The small molecule below binds the protein below.
Small molecule (SMILES): CC[C@H](C)[C@H](NC(=O)[C@@H](N)[C@@H](C)O)C(=O)N[C@@H](COP(=O)(O)O)C(=O)N[C@@H](C)C(=O)N1CCC[C@H]1C(=O)N[C@H](C=O)C(C)C

Binding-site contacts:
Ligand atom CA contacts residue ASN180 of chain 2.G at 3.7 Å.
Ligand atom O2P contacts residue ARG61 of chain 2.G at 2.8 Å (salt-bridge).
Ligand atom O2P contacts residue TYR135 of chain 2.G at 3.8 Å.
Ligand atom O1P contacts residue ARG134 of chain 2.G at 2.9 Å (salt-bridge).
Ligand atom P contacts residue ARG61 of chain 2.G at 3.5 Å.
Ligand atom C contacts residue ASN231 of chain 2.G at 3.9 Å.
Ligand atom O contacts residue ASN231 of chain 2.G at 3.1 Å (h-bond).
Ligand atom CB contacts residue VAL51 of chain 2.G at 3.9 Å (hydrophobic).
Ligand atom O3P contacts residue ARG134 of chain 2.G at 2.7 Å (salt-bridge).
Ligand atom CB contacts residue GLY176 of chain 2.G at 3.9 Å.
Ligand atom O3P contacts residue ARG61 of chain 2.G at 2.9 Å (salt-bridge).
Ligand atom O contacts residue LEU179 of chain 2.G at 3.7 Å.
Ligand atom CA contacts residue LEU234 of chain 2.G at 4.0 Å (hydrophobic).
Ligand atom C contacts residue LEU179 of chain 2.G at 3.6 Å (hydrophobic).
Ligand atom CG2 contacts residue LEU227 of chain 2.G at 3.7 Å (hydrophobic).
Ligand atom CB contacts residue ASN180 of chain 2.G at 3.4 Å.
Ligand atom O contacts residue VAL183 of chain 2.G at 3.4 Å.
Ligand atom O3P contacts residue TYR135 of chain 2.G at 3.9 Å.
Ligand atom CG2 contacts residue TRP235 of chain 2.G at 3.6 Å (hydrophobic).
Ligand atom CG2 contacts residue ASN231 of chain 2.G at 3.6 Å.
Ligand atom O1P contacts residue TYR135 of chain 2.G at 2.5 Å (h-bond).
Ligand atom N contacts residue LEU179 of chain 2.G at 3.3 Å.
Ligand atom CA contacts residue LEU179 of chain 2.G at 3.6 Å (hydrophobic).
Ligand atom OG1 contacts residue VAL183 of chain 2.G at 3.9 Å.
Ligand atom CB contacts residue ASN231 of chain 2.G at 3.9 Å.
Ligand atom CG2 contacts residue GLU187 of chain 2.G at 3.3 Å.
Ligand atom P contacts residue TYR135 of chain 2.G at 3.6 Å.
Ligand atom C contacts residue ASN180 of chain 2.G at 3.7 Å.
Ligand atom N contacts residue ASN231 of chain 2.G at 3.1 Å (h-bond).
Ligand atom P contacts residue ARG134 of chain 2.G at 3.7 Å.
Ligand atom O2P contacts residue LYS54 of chain 2.G at 2.9 Å (salt-bridge).
Ligand atom CB contacts residue ASN180 of chain 2.G at 3.5 Å.
Ligand atom CA contacts residue ASN231 of chain 2.G at 4.0 Å.
Ligand atom CA contacts residue ASN231 of chain 2.G at 3.8 Å.
Ligand atom CD contacts residue LEU227 of chain 2.G at 3.8 Å (hydrophobic).
Ligand atom CB contacts residue ASN231 of chain 2.G at 3.8 Å.
Ligand atom CB contacts residue TRP235 of chain 2.G at 3.8 Å (hydrophobic).
Ligand atom CA contacts residue ASN180 of chain 2.G at 3.6 Å.
Ligand atom O1P contacts residue LYS54 of chain 2.G at 3.7 Å.
Ligand atom N contacts residue ASN180 of chain 2.G at 2.8 Å (h-bond).

Sequence of chain 2.G:
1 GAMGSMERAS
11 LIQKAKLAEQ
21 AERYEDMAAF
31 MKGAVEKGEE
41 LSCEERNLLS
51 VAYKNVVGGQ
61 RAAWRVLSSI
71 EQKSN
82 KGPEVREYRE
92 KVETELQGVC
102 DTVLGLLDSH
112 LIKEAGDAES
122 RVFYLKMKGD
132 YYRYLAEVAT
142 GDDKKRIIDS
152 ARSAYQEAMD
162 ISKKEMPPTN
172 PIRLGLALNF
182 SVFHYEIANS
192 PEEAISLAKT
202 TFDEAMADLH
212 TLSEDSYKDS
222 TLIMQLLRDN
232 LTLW